Binding-site contacts:
Ligand atom OAX contacts residue TYR170 of chain 1.D at 3.7 Å.
Ligand atom PBN contacts residue LYS150 of chain 1.D at 3.8 Å.
Ligand atom CBD contacts residue ASP199 of chain 1.D at 3.3 Å.
Ligand atom OAK contacts residue GLN200 of chain 1.D at 3.0 Å (h-bond).
Ligand atom OAB contacts residue PRO149 of chain 1.D at 3.7 Å.
Ligand atom CBI contacts residue ASP199 of chain 1.D at 3.6 Å.
Ligand atom OAB contacts residue SER173 of chain 1.D at 3.7 Å.
Ligand atom OAA contacts residue TYR170 of chain 1.D at 2.6 Å (h-bond).
Ligand atom CBH contacts residue HIS281 of chain 1.D at 3.7 Å.
Ligand atom OBB contacts residue PRO149 of chain 1.D at 3.7 Å.
Ligand atom OAH contacts residue HIS281 of chain 1.D at 3.3 Å (h-bond).
Ligand atom OAL contacts residue ALA151 of chain 1.D at 3.4 Å.
Ligand atom OAO contacts residue THR276 of chain 1.D at 3.7 Å.
Ligand atom OAI contacts residue HIS281 of chain 1.D at 3.3 Å.
Ligand atom OAK contacts residue ASP199 of chain 1.D at 2.9 Å (salt-bridge).
Ligand atom PBL contacts residue ARG280 of chain 1.D at 3.7 Å.
Ligand atom OAH contacts residue TYR170 of chain 1.D at 3.0 Å.
Ligand atom OAB contacts residue LEU172 of chain 1.D at 3.6 Å.
Ligand atom CAV contacts residue ARG277 of chain 1.D at 3.6 Å.
Ligand atom OAQ contacts residue PRO149 of chain 1.D at 3.8 Å.
Ligand atom OAH contacts residue ARG280 of chain 1.D at 3.4 Å.
Ligand atom OAQ contacts residue ALA151 of chain 1.D at 2.7 Å (h-bond).
Ligand atom OAX contacts residue ARG280 of chain 1.D at 3.1 Å (salt-bridge).
Ligand atom OAF contacts residue ASP199 of chain 1.D at 2.1 Å (salt-bridge).
Ligand atom OAO contacts residue THR320 of chain 1.D at 2.3 Å (h-bond).
Ligand atom OAJ contacts residue TYR170 of chain 1.D at 2.8 Å (h-bond).
Ligand atom CAV contacts residue TYR170 of chain 1.D at 3.6 Å (hydrophobic).
Ligand atom PBM contacts residue LEU172 of chain 1.D at 3.8 Å.
Ligand atom OAQ contacts residue LYS150 of chain 1.D at 2.8 Å (salt-bridge).
Ligand atom CAS contacts residue ARG280 of chain 1.D at 3.4 Å.
Ligand atom CAS contacts residue TYR170 of chain 1.D at 3.2 Å (hydrophobic).
Ligand atom OAY contacts residue SER173 of chain 1.D at 3.6 Å (h-bond).
Ligand atom PBL contacts residue THR320 of chain 1.D at 3.7 Å.
Ligand atom OAA contacts residue LYS273 of chain 1.D at 2.9 Å (salt-bridge).
Ligand atom PBL contacts residue TYR170 of chain 1.D at 3.6 Å.
Ligand atom OAP contacts residue ARG277 of chain 1.D at 2.8 Å (salt-bridge).
Ligand atom OAO contacts residue ARG280 of chain 1.D at 3.0 Å (salt-bridge).
Ligand atom OAP contacts residue LEU172 of chain 1.D at 2.8 Å (h-bond).
Ligand atom CAT contacts residue ARG277 of chain 1.D at 3.7 Å.
Ligand atom OBA contacts residue ARG277 of chain 1.D at 3.4 Å (salt-bridge).

Sequence of chain 1.D:
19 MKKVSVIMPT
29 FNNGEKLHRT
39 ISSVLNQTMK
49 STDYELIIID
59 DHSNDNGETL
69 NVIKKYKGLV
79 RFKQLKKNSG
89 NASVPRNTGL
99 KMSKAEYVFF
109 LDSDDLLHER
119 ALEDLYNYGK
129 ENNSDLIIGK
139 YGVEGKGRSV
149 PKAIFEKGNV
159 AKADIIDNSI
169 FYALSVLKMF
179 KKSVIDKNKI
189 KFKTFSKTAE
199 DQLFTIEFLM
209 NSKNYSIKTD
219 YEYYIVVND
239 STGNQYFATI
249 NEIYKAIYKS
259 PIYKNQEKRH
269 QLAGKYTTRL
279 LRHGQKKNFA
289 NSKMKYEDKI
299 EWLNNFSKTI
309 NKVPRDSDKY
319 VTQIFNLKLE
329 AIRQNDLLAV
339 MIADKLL

The protein below binds the small molecule below.
Small molecule (SMILES): O=P(O)(O)OC[C@H](O)[C@H](O)[C@H](O)COP(=O)(O)OC[C@H](O)[C@H](O)[C@H](O)COP(=O)(O)OC[C@@H](O)[C@@H](O)[C@@H](O)CO